This protein binds this small molecule.
Small molecule (SMILES): CC(=O)N[C@H]1[C@H](O[C@H]2[C@H](O)[C@@H](NC(C)=O)CO[C@@H]2CO)O[C@H](CO)[C@@H](O)[C@@H]1O

Sequence of chain 1.G:
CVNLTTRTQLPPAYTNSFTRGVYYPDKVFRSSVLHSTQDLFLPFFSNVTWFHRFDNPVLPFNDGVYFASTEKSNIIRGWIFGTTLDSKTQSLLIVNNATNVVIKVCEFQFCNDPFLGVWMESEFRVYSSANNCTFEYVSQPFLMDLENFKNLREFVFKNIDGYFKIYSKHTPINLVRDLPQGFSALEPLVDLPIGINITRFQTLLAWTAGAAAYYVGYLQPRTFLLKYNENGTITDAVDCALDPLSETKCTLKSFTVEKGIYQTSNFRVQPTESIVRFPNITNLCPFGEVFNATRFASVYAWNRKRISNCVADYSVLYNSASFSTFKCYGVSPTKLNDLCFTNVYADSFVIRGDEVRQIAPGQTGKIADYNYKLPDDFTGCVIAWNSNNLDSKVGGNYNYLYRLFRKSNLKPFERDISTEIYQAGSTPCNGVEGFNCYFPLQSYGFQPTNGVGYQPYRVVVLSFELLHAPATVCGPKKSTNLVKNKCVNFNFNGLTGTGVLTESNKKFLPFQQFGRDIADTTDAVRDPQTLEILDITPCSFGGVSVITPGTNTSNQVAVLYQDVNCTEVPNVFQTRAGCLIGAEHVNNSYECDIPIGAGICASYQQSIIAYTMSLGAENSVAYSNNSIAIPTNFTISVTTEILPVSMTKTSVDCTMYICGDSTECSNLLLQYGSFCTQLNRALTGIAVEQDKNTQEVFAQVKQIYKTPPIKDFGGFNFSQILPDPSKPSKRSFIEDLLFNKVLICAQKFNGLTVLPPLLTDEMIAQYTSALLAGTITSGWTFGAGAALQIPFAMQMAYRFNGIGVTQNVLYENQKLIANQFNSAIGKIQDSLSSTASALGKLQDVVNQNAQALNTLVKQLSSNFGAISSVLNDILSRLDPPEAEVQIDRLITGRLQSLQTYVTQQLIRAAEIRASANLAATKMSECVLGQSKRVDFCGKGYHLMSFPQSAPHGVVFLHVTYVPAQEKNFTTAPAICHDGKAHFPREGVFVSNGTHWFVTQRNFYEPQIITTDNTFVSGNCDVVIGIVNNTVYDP

Binding-site contacts:
Ligand atom O7 contacts residue ASN141 of chain 1.G at 3.6 Å.
Ligand atom O5 contacts residue VAL146 of chain 1.G at 4.2 Å.
Ligand atom C6 contacts residue VAL146 of chain 1.G at 4.2 Å (hydrophobic).
Ligand atom O5 contacts residue ASN144 of chain 1.G at 3.2 Å (h-bond).
Ligand atom C5 contacts residue ASN144 of chain 1.G at 3.3 Å.
Ligand atom C8 contacts residue ASN141 of chain 1.G at 4.1 Å.
Ligand atom C8 contacts residue VAL190 of chain 1.G at 3.9 Å (hydrophobic).
Ligand atom C2 contacts residue ASN141 of chain 1.G at 2.5 Å.
Ligand atom C7 contacts residue GLU173 of chain 1.G at 3.7 Å.
Ligand atom C5 contacts residue ASN141 of chain 1.G at 3.8 Å.
Ligand atom C1 contacts residue ASN144 of chain 1.G at 3.3 Å.
Ligand atom N2 contacts residue THR143 of chain 1.G at 4.2 Å.
Ligand atom C8 contacts residue ALA142 of chain 1.G at 4.1 Å (hydrophobic).
Ligand atom C3 contacts residue ASN141 of chain 1.G at 3.9 Å.
Ligand atom C4 contacts residue ASN141 of chain 1.G at 4.3 Å.
Ligand atom C8 contacts residue THR143 of chain 1.G at 4.5 Å.
Ligand atom N2 contacts residue ASN141 of chain 1.G at 2.9 Å (h-bond).
Ligand atom O6 contacts residue VAL146 of chain 1.G at 4.3 Å.
Ligand atom O7 contacts residue GLU173 of chain 1.G at 3.4 Å (salt-bridge).
Ligand atom C7 contacts residue ASN141 of chain 1.G at 3.4 Å.
Ligand atom O6 contacts residue LYS148 of chain 1.G at 4.4 Å.
Ligand atom C6 contacts residue VAL190 of chain 1.G at 4.1 Å (hydrophobic).
Ligand atom C6 contacts residue ASN144 of chain 1.G at 4.0 Å.
Ligand atom C1 contacts residue ASN141 of chain 1.G at 1.5 Å.
Ligand atom C8 contacts residue GLU173 of chain 1.G at 3.5 Å.
Ligand atom O5 contacts residue ASN141 of chain 1.G at 2.5 Å (h-bond).